Binding-site contacts:
Ligand atom O5 contacts residue ASN127 of chain 1.E at 2.4 Å (h-bond).
Ligand atom C4 contacts residue ASN127 of chain 1.E at 4.2 Å.
Ligand atom C2 contacts residue ARG249 of chain 1.E at 4.0 Å.
Ligand atom O7 contacts residue GLN126 of chain 1.E at 4.2 Å.
Ligand atom N2 contacts residue GLN126 of chain 1.E at 3.6 Å.
Ligand atom N2 contacts residue ASN127 of chain 1.E at 3.0 Å (h-bond).
Ligand atom C8 contacts residue GLN126 of chain 1.E at 3.3 Å.
Ligand atom C2 contacts residue ASN127 of chain 1.E at 2.5 Å.
Ligand atom O5 contacts residue ARG249 of chain 1.E at 3.5 Å (salt-bridge).
Ligand atom O7 contacts residue ASN127 of chain 1.E at 3.6 Å.
Ligand atom O5 contacts residue SER103 of chain 1.Q at 4.5 Å.
Ligand atom C6 contacts residue ARG249 of chain 1.E at 4.3 Å.
Ligand atom C5 contacts residue ARG249 of chain 1.E at 3.4 Å.
Ligand atom C3 contacts residue ARG249 of chain 1.E at 4.1 Å.
Ligand atom C1 contacts residue ASN127 of chain 1.E at 1.4 Å.
Ligand atom O6 contacts residue SER103 of chain 1.Q at 4.5 Å.
Ligand atom C7 contacts residue ASN127 of chain 1.E at 3.7 Å.
Ligand atom C4 contacts residue ARG249 of chain 1.E at 4.3 Å.
Ligand atom N2 contacts residue ARG249 of chain 1.E at 4.2 Å.
Ligand atom C3 contacts residue ASN127 of chain 1.E at 3.9 Å.
Ligand atom C1 contacts residue SER103 of chain 1.Q at 4.1 Å.
Ligand atom C7 contacts residue GLN126 of chain 1.E at 3.7 Å.
Ligand atom C1 contacts residue ARG249 of chain 1.E at 3.3 Å.
Ligand atom C5 contacts residue ASN127 of chain 1.E at 3.7 Å.

Sequence of chain 1.E:
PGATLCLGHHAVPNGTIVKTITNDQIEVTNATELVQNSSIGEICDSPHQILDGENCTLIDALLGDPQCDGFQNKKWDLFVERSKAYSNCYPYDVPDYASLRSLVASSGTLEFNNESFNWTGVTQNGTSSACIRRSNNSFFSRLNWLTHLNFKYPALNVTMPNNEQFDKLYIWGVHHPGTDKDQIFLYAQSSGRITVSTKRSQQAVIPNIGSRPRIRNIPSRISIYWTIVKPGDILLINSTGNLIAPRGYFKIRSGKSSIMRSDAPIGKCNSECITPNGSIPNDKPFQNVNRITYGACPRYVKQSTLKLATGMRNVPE

Sequence of chain 1.Q:
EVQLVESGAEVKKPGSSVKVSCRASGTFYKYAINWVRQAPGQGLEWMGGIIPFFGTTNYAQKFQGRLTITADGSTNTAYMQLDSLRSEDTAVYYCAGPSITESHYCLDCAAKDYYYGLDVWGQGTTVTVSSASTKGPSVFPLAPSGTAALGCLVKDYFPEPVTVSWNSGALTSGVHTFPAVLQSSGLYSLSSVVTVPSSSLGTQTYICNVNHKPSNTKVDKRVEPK

The small molecule below binds the protein below.
Small molecule (SMILES): CC(=O)N[C@H]1[C@H](O[C@H]2[C@H](O)[C@@H](NC(C)=O)CO[C@@H]2CO)O[C@H](CO)[C@@H](O[C@@H]2O[C@H](CO)[C@@H](O)[C@H](O[C@H]3O[C@H](CO)[C@@H](O)[C@H](O)[C@@H]3O)[C@@H]2O)[C@@H]1O